Binding-site contacts:
Ligand atom FZ1 contacts residue HIS78 of chain 1.A at 3.3 Å.
Ligand atom FZ3 contacts residue CYS58 of chain 1.A at 4.0 Å.
Ligand atom OXT contacts residue CO1 of chain 1.B at 3.2 Å.
Ligand atom CG contacts residue CYS58 of chain 1.A at 3.9 Å (hydrophobic).
Ligand atom OXT contacts residue HIS170 of chain 1.A at 3.6 Å (h-bond).
Ligand atom C contacts residue CO1 of chain 1.C at 2.9 Å.
Ligand atom O contacts residue HIS170 of chain 1.A at 3.7 Å.
Ligand atom N contacts residue ASP96 of chain 1.A at 3.1 Å (salt-bridge).
Ligand atom N contacts residue ASP107 of chain 1.A at 3.2 Å (salt-bridge).
Ligand atom FZ3 contacts residue CYS69 of chain 1.A at 3.1 Å.
Ligand atom CA contacts residue ASP96 of chain 1.A at 3.2 Å.
Ligand atom SD contacts residue TYR61 of chain 1.A at 4.0 Å.
Ligand atom CE contacts residue TYR64 of chain 1.A at 3.9 Å (hydrophobic).
Ligand atom C contacts residue ASP107 of chain 1.A at 3.4 Å.
Ligand atom N contacts residue PHE176 of chain 1.A at 3.8 Å.
Ligand atom CE contacts residue CYS69 of chain 1.A at 4.0 Å (hydrophobic).
Ligand atom O contacts residue GLU234 of chain 1.A at 3.1 Å (salt-bridge).
Ligand atom O contacts residue ASP96 of chain 1.A at 3.4 Å (salt-bridge).
Ligand atom O contacts residue ASP107 of chain 1.A at 2.8 Å (salt-bridge).
Ligand atom OXT contacts residue ASP107 of chain 1.A at 3.9 Å.
Ligand atom C contacts residue HIS170 of chain 1.A at 4.0 Å.
Ligand atom FZ2 contacts residue TYR64 of chain 1.A at 3.7 Å.
Ligand atom C contacts residue ASP96 of chain 1.A at 3.8 Å.
Ligand atom FZ2 contacts residue TRP220 of chain 1.A at 3.1 Å.
Ligand atom N contacts residue CO1 of chain 1.C at 2.3 Å.
Ligand atom OXT contacts residue HIS177 of chain 1.A at 2.8 Å (h-bond).
Ligand atom O contacts residue GLU203 of chain 1.A at 3.2 Å (salt-bridge).
Ligand atom CG contacts residue PHE176 of chain 1.A at 3.8 Å (hydrophobic).
Ligand atom FZ1 contacts residue TRP220 of chain 1.A at 4.0 Å.
Ligand atom O contacts residue CO1 of chain 1.C at 2.2 Å.
Ligand atom C contacts residue CO1 of chain 1.B at 2.8 Å.
Ligand atom CB contacts residue PHE176 of chain 1.A at 3.6 Å (hydrophobic).
Ligand atom SD contacts residue PHE176 of chain 1.A at 3.8 Å.
Ligand atom CG contacts residue CYS69 of chain 1.A at 3.9 Å (hydrophobic).
Ligand atom C contacts residue HIS177 of chain 1.A at 3.9 Å.
Ligand atom FZ3 contacts residue TYR64 of chain 1.A at 3.4 Å.
Ligand atom O contacts residue CO1 of chain 1.B at 2.0 Å.
Ligand atom CA contacts residue CO1 of chain 1.C at 2.9 Å.
Ligand atom C contacts residue GLU203 of chain 1.A at 3.9 Å.
Ligand atom N contacts residue THR98 of chain 1.A at 3.0 Å (h-bond).

A small-molecule ligand and the protein it binds are described below.
Small molecule (SMILES): N[C@@H](CCSC(F)(F)F)C(=O)O

Sequence of chain 1.A:
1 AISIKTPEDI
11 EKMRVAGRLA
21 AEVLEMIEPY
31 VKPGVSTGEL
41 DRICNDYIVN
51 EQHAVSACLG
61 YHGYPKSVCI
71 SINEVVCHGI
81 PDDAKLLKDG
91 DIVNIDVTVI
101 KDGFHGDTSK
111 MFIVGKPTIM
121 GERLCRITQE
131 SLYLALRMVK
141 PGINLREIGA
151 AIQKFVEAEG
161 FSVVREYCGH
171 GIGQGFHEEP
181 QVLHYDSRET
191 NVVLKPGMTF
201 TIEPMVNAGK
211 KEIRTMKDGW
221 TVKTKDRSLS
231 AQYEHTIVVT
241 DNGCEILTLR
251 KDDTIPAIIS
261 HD